This protein binds this small molecule.
Small molecule (SMILES): CC(=O)N[C@H](C=O)[C@@H](O)[C@H](O)[C@H](O)COP(=O)(O)O

Sequence of chain 1.B:
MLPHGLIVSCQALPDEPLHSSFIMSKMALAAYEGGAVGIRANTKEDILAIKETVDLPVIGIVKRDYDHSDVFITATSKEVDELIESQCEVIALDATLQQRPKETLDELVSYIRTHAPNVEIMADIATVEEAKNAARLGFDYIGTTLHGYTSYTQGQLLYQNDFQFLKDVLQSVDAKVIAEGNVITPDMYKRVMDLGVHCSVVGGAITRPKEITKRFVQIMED

Binding-site contacts:
Ligand atom C4 contacts residue RFW1 of chain 1.J at 0.3 Å.
Ligand atom OP2 contacts residue RFW1 of chain 1.J at 0.3 Å (h-bond).
Ligand atom OP2 contacts residue GLY204 of chain 1.B at 3.5 Å (h-bond).
Ligand atom O3 contacts residue RFW1 of chain 1.J at 1.3 Å (h-bond).
Ligand atom N contacts residue RFW1 of chain 1.J at 0.7 Å (h-bond).
Ligand atom OP3 contacts residue RFW1 of chain 1.J at 0.4 Å (h-bond).
Ligand atom O4 contacts residue ARG208 of chain 1.B at 3.1 Å (salt-bridge).
Ligand atom C1 contacts residue RFW1 of chain 1.J at 1.3 Å.
Ligand atom C6 contacts residue RFW1 of chain 1.J at 0.5 Å.
Ligand atom C1 contacts residue THR145 of chain 1.B at 3.6 Å.
Ligand atom P contacts residue RFW1 of chain 1.J at 0.3 Å.
Ligand atom O7 contacts residue RFW1 of chain 1.J at 0.4 Å (h-bond).
Ligand atom O6 contacts residue GLY181 of chain 1.B at 3.6 Å.
Ligand atom O1 contacts residue GLN11 of chain 1.B at 3.0 Å (h-bond).
Ligand atom C1 contacts residue LYS63 of chain 1.B at 3.3 Å.
Ligand atom OP1 contacts residue ASN182 of chain 1.B at 2.8 Å (h-bond).
Ligand atom O1 contacts residue GLU180 of chain 1.B at 3.5 Å (salt-bridge).
Ligand atom OP1 contacts residue RFW1 of chain 1.J at 0.6 Å (h-bond).
Ligand atom OP3 contacts residue GLY204 of chain 1.B at 2.8 Å (h-bond).
Ligand atom O1 contacts residue ARG40 of chain 1.B at 3.2 Å (salt-bridge).
Ligand atom O1 contacts residue LYS63 of chain 1.B at 3.4 Å (salt-bridge).
Ligand atom C5 contacts residue GLU180 of chain 1.B at 3.4 Å.
Ligand atom O4 contacts residue RFW1 of chain 1.J at 1.0 Å (h-bond).
Ligand atom C8 contacts residue TYR149 of chain 1.B at 3.4 Å (hydrophobic).
Ligand atom OP2 contacts residue GLY203 of chain 1.B at 2.8 Å (h-bond).
Ligand atom O7 contacts residue LYS63 of chain 1.B at 3.2 Å (salt-bridge).
Ligand atom C5 contacts residue RFW1 of chain 1.J at 0.2 Å.
Ligand atom O5 contacts residue RFW1 of chain 1.J at 0.2 Å (h-bond).
Ligand atom O5 contacts residue GLU180 of chain 1.B at 2.5 Å (salt-bridge).
Ligand atom C3 contacts residue LYS63 of chain 1.B at 3.1 Å.
Ligand atom C7 contacts residue RFW1 of chain 1.J at 0.3 Å.
Ligand atom O1 contacts residue RFW1 of chain 1.J at 1.7 Å (h-bond).
Ligand atom OP1 contacts residue GLY181 of chain 1.B at 3.5 Å.
Ligand atom O6 contacts residue RFW1 of chain 1.J at 0.5 Å (h-bond).
Ligand atom C8 contacts residue RFW1 of chain 1.J at 0.7 Å.
Ligand atom O3 contacts residue ARG208 of chain 1.B at 3.3 Å (salt-bridge).
Ligand atom C2 contacts residue RFW1 of chain 1.J at 0.8 Å.
Ligand atom C2 contacts residue LYS63 of chain 1.B at 2.6 Å.
Ligand atom C3 contacts residue RFW1 of chain 1.J at 0.8 Å.
Ligand atom O3 contacts residue LYS63 of chain 1.B at 2.9 Å (salt-bridge).